Binding-site contacts:
Ligand atom O7 contacts residue ASN253 of chain 1.B at 3.2 Å (h-bond).
Ligand atom C3 contacts residue THR255 of chain 1.B at 3.9 Å.
Ligand atom C2 contacts residue ASN253 of chain 1.B at 2.3 Å.
Ligand atom C3 contacts residue ASN253 of chain 1.B at 3.7 Å.
Ligand atom C2 contacts residue THR255 of chain 1.B at 3.7 Å.
Ligand atom C8 contacts residue THR239 of chain 1.B at 4.2 Å.
Ligand atom C1 contacts residue THR255 of chain 1.B at 3.2 Å.
Ligand atom C8 contacts residue MET240 of chain 1.B at 4.5 Å (hydrophobic).
Ligand atom C4 contacts residue ASN253 of chain 1.B at 4.1 Å.
Ligand atom N2 contacts residue ASN253 of chain 1.B at 2.7 Å (h-bond).
Ligand atom O5 contacts residue ASN253 of chain 1.B at 2.4 Å (h-bond).
Ligand atom N2 contacts residue THR255 of chain 1.B at 3.5 Å (h-bond).
Ligand atom C1 contacts residue ASN253 of chain 1.B at 1.4 Å.
Ligand atom C5 contacts residue THR255 of chain 1.B at 4.2 Å.
Ligand atom C7 contacts residue ASN253 of chain 1.B at 3.3 Å.
Ligand atom O5 contacts residue THR255 of chain 1.B at 4.1 Å.
Ligand atom C5 contacts residue ASN253 of chain 1.B at 3.7 Å.

Sequence of chain 1.B:
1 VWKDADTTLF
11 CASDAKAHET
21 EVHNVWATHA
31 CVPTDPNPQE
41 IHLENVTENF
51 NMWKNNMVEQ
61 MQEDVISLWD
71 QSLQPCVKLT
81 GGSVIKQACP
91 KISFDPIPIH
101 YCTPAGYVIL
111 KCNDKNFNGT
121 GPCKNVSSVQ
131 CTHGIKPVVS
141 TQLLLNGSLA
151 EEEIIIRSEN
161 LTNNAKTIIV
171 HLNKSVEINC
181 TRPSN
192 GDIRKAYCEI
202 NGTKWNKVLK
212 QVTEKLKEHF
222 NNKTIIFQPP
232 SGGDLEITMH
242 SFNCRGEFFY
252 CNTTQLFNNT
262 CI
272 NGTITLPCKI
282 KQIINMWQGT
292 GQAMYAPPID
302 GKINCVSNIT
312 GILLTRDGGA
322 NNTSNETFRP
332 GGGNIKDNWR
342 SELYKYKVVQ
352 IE

The small molecule below binds the protein below.
Small molecule (SMILES): CC(=O)N[C@@H]1[C@@H](O)[C@H](O)[C@@H](CO)O[C@H]1O